Sequence of chain 1.B:
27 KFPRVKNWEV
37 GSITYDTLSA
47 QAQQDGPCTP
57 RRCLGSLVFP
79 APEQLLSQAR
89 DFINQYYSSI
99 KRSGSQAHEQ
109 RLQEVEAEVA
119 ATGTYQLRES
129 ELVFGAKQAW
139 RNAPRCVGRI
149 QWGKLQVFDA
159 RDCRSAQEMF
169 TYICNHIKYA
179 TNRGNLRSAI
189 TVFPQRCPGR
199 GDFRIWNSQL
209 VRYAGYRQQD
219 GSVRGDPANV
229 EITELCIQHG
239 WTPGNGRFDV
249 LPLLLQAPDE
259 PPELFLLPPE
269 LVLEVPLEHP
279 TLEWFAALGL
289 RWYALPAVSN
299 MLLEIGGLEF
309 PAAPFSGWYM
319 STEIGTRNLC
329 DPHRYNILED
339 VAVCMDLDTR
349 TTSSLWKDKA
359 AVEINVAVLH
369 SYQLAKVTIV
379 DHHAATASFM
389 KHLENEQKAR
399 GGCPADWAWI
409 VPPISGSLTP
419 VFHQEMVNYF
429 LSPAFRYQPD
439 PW

This small molecule binds to this protein.
Small molecule (SMILES): Cc1cc(N)nc2cc(-c3cncc(CN)c3)ccc12

Binding-site contacts:
Ligand atom C06 contacts residue VAL296 of chain 1.B at 3.6 Å (hydrophobic).
Ligand atom C11 contacts residue GLY315 of chain 1.B at 3.9 Å.
Ligand atom C11 contacts residue PHE313 of chain 1.B at 3.8 Å (hydrophobic).
Ligand atom N02 contacts residue TRP316 of chain 1.B at 2.7 Å (h-bond).
Ligand atom N02 contacts residue TYR317 of chain 1.B at 3.5 Å.
Ligand atom C26 contacts residue VAL296 of chain 1.B at 4.0 Å (hydrophobic).
Ligand atom C03 contacts residue HEM1 of chain 1.M at 3.2 Å.
Ligand atom N02 contacts residue GLU321 of chain 1.B at 2.5 Å (salt-bridge).
Ligand atom C03 contacts residue PRO294 of chain 1.B at 3.9 Å (hydrophobic).
Ligand atom C02 contacts residue TRP316 of chain 1.B at 3.7 Å (hydrophobic).
Ligand atom C23 contacts residue HEM1 of chain 1.M at 3.3 Å.
Ligand atom C27 contacts residue HEM1 of chain 1.M at 3.4 Å.
Ligand atom C24 contacts residue HEM1 of chain 1.M at 3.4 Å.
Ligand atom N28 contacts residue HEM1 of chain 1.M at 3.3 Å (h-bond).
Ligand atom C10 contacts residue HEM1 of chain 1.M at 3.9 Å.
Ligand atom C02 contacts residue PRO294 of chain 1.B at 4.0 Å (hydrophobic).
Ligand atom N02 contacts residue PRO294 of chain 1.B at 3.9 Å.
Ligand atom C09 contacts residue GLU321 of chain 1.B at 3.2 Å.
Ligand atom C08 contacts residue HEM1 of chain 1.M at 4.0 Å.
Ligand atom C04 contacts residue HEM1 of chain 1.M at 3.6 Å.
Ligand atom C26 contacts residue HEM1 of chain 1.M at 3.0 Å.
Ligand atom N02 contacts residue MET318 of chain 1.B at 3.7 Å.
Ligand atom C07 contacts residue HEM1 of chain 1.M at 3.8 Å.
Ligand atom N02 contacts residue HEM1 of chain 1.M at 3.5 Å.
Ligand atom C06 contacts residue HEM1 of chain 1.M at 3.9 Å.
Ligand atom C11 contacts residue HEM1 of chain 1.M at 3.2 Å.
Ligand atom C10 contacts residue GLU321 of chain 1.B at 3.3 Å.
Ligand atom N01 contacts residue HEM1 of chain 1.M at 3.8 Å.
Ligand atom C05 contacts residue HEM1 of chain 1.M at 4.0 Å.
Ligand atom C06 contacts residue PHE313 of chain 1.B at 3.7 Å (hydrophobic).
Ligand atom C02 contacts residue GLU321 of chain 1.B at 3.2 Å.
Ligand atom C25 contacts residue HEM1 of chain 1.M at 3.8 Å.
Ligand atom C09 contacts residue HEM1 of chain 1.M at 3.5 Å.
Ligand atom C02 contacts residue HEM1 of chain 1.M at 3.5 Å.
Ligand atom N01 contacts residue GLU321 of chain 1.B at 2.6 Å (salt-bridge).
Ligand atom C22 contacts residue HEM1 of chain 1.M at 3.5 Å.
Ligand atom N21 contacts residue HEM1 of chain 1.M at 2.6 Å (h-bond).
Ligand atom C07 contacts residue VAL296 of chain 1.B at 3.2 Å (hydrophobic).
Ligand atom C08 contacts residue VAL296 of chain 1.B at 3.9 Å (hydrophobic).
Ligand atom C03 contacts residue TRP316 of chain 1.B at 3.9 Å (hydrophobic).